Binding-site contacts:
Ligand atom O6 contacts residue SER90 of chain 1.A at 2.6 Å (h-bond).
Ligand atom O2 contacts residue BGC4 of chain 1.D at 2.8 Å (h-bond).
Ligand atom C1 contacts residue SER90 of chain 1.A at 3.2 Å.
Ligand atom O6 contacts residue GLU76 of chain 1.A at 2.6 Å (salt-bridge).
Ligand atom C6 contacts residue GLU76 of chain 1.A at 3.3 Å.
Ligand atom O2 contacts residue ASN168 of chain 1.A at 3.5 Å (h-bond).
Ligand atom O4 contacts residue GLY170 of chain 1.A at 3.3 Å.
Ligand atom C6 contacts residue GLN97 of chain 1.A at 3.3 Å.
Ligand atom C6 contacts residue TYR167 of chain 1.A at 3.6 Å (hydrophobic).
Ligand atom O2 contacts residue THR169 of chain 1.A at 2.7 Å (h-bond).
Ligand atom O3 contacts residue SER90 of chain 1.A at 3.3 Å.
Ligand atom O4 contacts residue TYR167 of chain 1.A at 3.6 Å (h-bond).
Ligand atom O6 contacts residue BGC4 of chain 1.D at 3.2 Å (h-bond).
Ligand atom C1 contacts residue TYR167 of chain 1.A at 3.2 Å (hydrophobic).
Ligand atom C3 contacts residue SER90 of chain 1.A at 3.5 Å.
Ligand atom O4 contacts residue THR169 of chain 1.A at 3.5 Å (h-bond).
Ligand atom C4 contacts residue ASN168 of chain 1.A at 3.6 Å.
Ligand atom C1 contacts residue ASN168 of chain 1.A at 3.4 Å.
Ligand atom C6 contacts residue SER90 of chain 1.A at 3.3 Å.
Ligand atom C1 contacts residue BGC4 of chain 1.D at 3.4 Å.
Ligand atom C5 contacts residue GLN97 of chain 1.A at 3.5 Å.
Ligand atom C5 contacts residue ALA89 of chain 1.A at 3.6 Å (hydrophobic).
Ligand atom O6 contacts residue MET111 of chain 1.A at 2.9 Å (h-bond).
Ligand atom O6 contacts residue ASN168 of chain 1.A at 2.9 Å (h-bond).
Ligand atom C3 contacts residue ASN109 of chain 1.A at 3.3 Å.
Ligand atom O5 contacts residue ASN168 of chain 1.A at 3.5 Å (h-bond).
Ligand atom C2 contacts residue TRP171 of chain 1.A at 3.6 Å (hydrophobic).
Ligand atom O5 contacts residue BGC4 of chain 1.D at 3.3 Å (h-bond).
Ligand atom C2 contacts residue BGC4 of chain 1.D at 3.5 Å.
Ligand atom O3 contacts residue TRP171 of chain 1.A at 2.9 Å (h-bond).
Ligand atom O3 contacts residue THR101 of chain 1.A at 2.7 Å (h-bond).
Ligand atom O2 contacts residue TRP171 of chain 1.A at 3.3 Å (h-bond).
Ligand atom O6 contacts residue TYR110 of chain 1.A at 3.6 Å.
Ligand atom O2 contacts residue TYR167 of chain 1.A at 2.7 Å (h-bond).
Ligand atom C2 contacts residue TYR167 of chain 1.A at 3.5 Å (hydrophobic).
Ligand atom C6 contacts residue MET111 of chain 1.A at 3.5 Å (hydrophobic).
Ligand atom O2 contacts residue ASN109 of chain 1.A at 3.2 Å (h-bond).
Ligand atom O2 contacts residue HIS142 of chain 1.A at 2.7 Å (h-bond).
Ligand atom O4 contacts residue ALA99 of chain 1.A at 3.5 Å.
Ligand atom O1 contacts residue SER90 of chain 1.A at 2.8 Å (h-bond).

A protein and the small-molecule ligand that binds it are described below.
Small molecule (SMILES): OC[C@H]1O[C@@H](O[C@H]2[C@H](O)[C@@H](O)[C@H](O[C@H]3[C@H](O)[C@@H](O)[C@H](O[C@@H]4[C@@H](CO)O[C@](O)(CO)[C@H]4O)O[C@@H]3CO)O[C@@H]2CO)[C@H](O)[C@@H](O)[C@@H]1O

Sequence of chain 1.A:
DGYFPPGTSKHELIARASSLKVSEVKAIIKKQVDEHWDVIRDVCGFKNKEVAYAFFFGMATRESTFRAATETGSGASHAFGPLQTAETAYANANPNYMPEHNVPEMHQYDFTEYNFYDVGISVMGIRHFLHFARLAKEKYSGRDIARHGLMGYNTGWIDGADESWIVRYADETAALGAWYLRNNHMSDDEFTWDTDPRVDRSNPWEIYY